Sequence of chain 1.C:
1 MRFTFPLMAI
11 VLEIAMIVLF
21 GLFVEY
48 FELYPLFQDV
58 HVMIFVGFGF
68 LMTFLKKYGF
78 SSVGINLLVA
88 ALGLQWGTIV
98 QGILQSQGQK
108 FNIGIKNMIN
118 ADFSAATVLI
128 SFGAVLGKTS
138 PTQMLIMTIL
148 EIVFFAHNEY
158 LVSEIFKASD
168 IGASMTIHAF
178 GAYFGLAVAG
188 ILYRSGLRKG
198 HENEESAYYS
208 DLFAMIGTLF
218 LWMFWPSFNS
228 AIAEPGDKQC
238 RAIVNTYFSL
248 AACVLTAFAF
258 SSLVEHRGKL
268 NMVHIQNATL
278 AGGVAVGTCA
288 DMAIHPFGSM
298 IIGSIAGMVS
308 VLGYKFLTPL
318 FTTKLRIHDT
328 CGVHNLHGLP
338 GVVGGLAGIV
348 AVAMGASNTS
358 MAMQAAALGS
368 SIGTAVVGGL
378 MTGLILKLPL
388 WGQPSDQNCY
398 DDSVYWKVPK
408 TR

Binding-site contacts:
Ligand atom C26 contacts residue TYR180 of chain 1.C at 3.8 Å (hydrophobic).
Ligand atom C20 contacts residue LEU377 of chain 1.C at 4.5 Å (hydrophobic).
Ligand atom C3 contacts residue TYR190 of chain 1.C at 4.4 Å (hydrophobic).
Ligand atom C5 contacts residue GLY187 of chain 1.C at 4.2 Å.
Ligand atom C16 contacts residue ILE324 of chain 1.C at 3.7 Å (hydrophobic).
Ligand atom C19 contacts residue ARG323 of chain 1.C at 3.8 Å.
Ligand atom C26 contacts residue ILE324 of chain 1.C at 4.3 Å (hydrophobic).
Ligand atom C6 contacts residue TYR190 of chain 1.C at 3.8 Å (hydrophobic).
Ligand atom C21 contacts residue LEU377 of chain 1.C at 3.7 Å (hydrophobic).
Ligand atom C10 contacts residue ARG323 of chain 1.C at 4.3 Å.
Ligand atom C7 contacts residue ARG323 of chain 1.C at 3.7 Å.
Ligand atom C27 contacts residue TYR180 of chain 1.C at 3.4 Å (hydrophobic).
Ligand atom C23 contacts residue VAL373 of chain 1.C at 3.9 Å (hydrophobic).
Ligand atom C12 contacts residue ILE188 of chain 1.C at 4.0 Å (hydrophobic).
Ligand atom C7 contacts residue TYR190 of chain 1.C at 4.4 Å (hydrophobic).
Ligand atom C11 contacts residue ILE188 of chain 1.C at 4.4 Å (hydrophobic).
Ligand atom C4 contacts residue TYR190 of chain 1.C at 3.6 Å (hydrophobic).
Ligand atom C26 contacts residue LEU183 of chain 1.C at 3.8 Å (hydrophobic).
Ligand atom C24 contacts residue VAL373 of chain 1.C at 4.4 Å (hydrophobic).
Ligand atom C6 contacts residue GLY187 of chain 1.C at 3.8 Å.
Ligand atom C25 contacts residue ALA184 of chain 1.C at 4.5 Å (hydrophobic).
Ligand atom C26 contacts residue PHE318 of chain 1.C at 4.5 Å (hydrophobic).
Ligand atom C6 contacts residue ARG323 of chain 1.C at 3.6 Å.
Ligand atom C25 contacts residue LEU183 of chain 1.C at 4.1 Å (hydrophobic).
Ligand atom C14 contacts residue GLY187 of chain 1.C at 3.8 Å.
Ligand atom C27 contacts residue VAL373 of chain 1.C at 3.7 Å (hydrophobic).
Ligand atom C5 contacts residue ARG323 of chain 1.C at 3.5 Å.
Ligand atom C15 contacts residue LEU322 of chain 1.C at 3.9 Å (hydrophobic).
Ligand atom C16 contacts residue GLY187 of chain 1.C at 3.7 Å.
Ligand atom C7 contacts residue GLY187 of chain 1.C at 3.5 Å.
Ligand atom C15 contacts residue GLY187 of chain 1.C at 3.9 Å.
Ligand atom C9 contacts residue GLY187 of chain 1.C at 3.8 Å.
Ligand atom C4 contacts residue ARG323 of chain 1.C at 3.4 Å.
Ligand atom C8 contacts residue GLY187 of chain 1.C at 3.9 Å.
Ligand atom C15 contacts residue ILE324 of chain 1.C at 3.6 Å (hydrophobic).
Ligand atom C25 contacts residue ILE324 of chain 1.C at 4.3 Å (hydrophobic).
Ligand atom C7 contacts residue LEU322 of chain 1.C at 4.2 Å (hydrophobic).
Ligand atom C5 contacts residue TYR190 of chain 1.C at 4.2 Å (hydrophobic).
Ligand atom C27 contacts residue ALA184 of chain 1.C at 3.5 Å (hydrophobic).
Ligand atom C27 contacts residue LEU183 of chain 1.C at 3.7 Å (hydrophobic).

A small-molecule ligand and the protein it binds are described below.
Small molecule (SMILES): CC(C)CCC[C@@H](C)[C@H]1CC[C@H]2[C@@H]3CC=C4C[C@@H](O)CC[C@]4(C)[C@H]3CC[C@]12C